Binding-site contacts:
Ligand atom C16 contacts residue LEU191 of chain 4.A at 4.1 Å (hydrophobic).
Ligand atom C30 contacts residue HEM1 of chain 4.B at 3.1 Å.
Ligand atom C18 contacts residue PHE284 of chain 4.A at 3.3 Å (hydrophobic).
Ligand atom C03 contacts residue HEM1 of chain 4.B at 3.5 Å.
Ligand atom C04 contacts residue HEM1 of chain 4.B at 3.6 Å.
Ligand atom C21 contacts residue SER99 of chain 4.A at 3.9 Å.
Ligand atom C27 contacts residue THR289 of chain 4.A at 3.6 Å.
Ligand atom C10 contacts residue ILE100 of chain 4.A at 3.5 Å (hydrophobic).
Ligand atom C30 contacts residue ALA285 of chain 4.A at 3.7 Å (hydrophobic).
Ligand atom S11 contacts residue PHE88 of chain 4.A at 3.5 Å.
Ligand atom N14 contacts residue PHE193 of chain 4.A at 3.9 Å.
Ligand atom C26 contacts residue PHE284 of chain 4.A at 3.2 Å (hydrophobic).
Ligand atom C24 contacts residue ALA285 of chain 4.A at 3.6 Å (hydrophobic).
Ligand atom C19 contacts residue PHE284 of chain 4.A at 3.5 Å (hydrophobic).
Ligand atom C20 contacts residue PHE221 of chain 4.A at 3.6 Å (hydrophobic).
Ligand atom C25 contacts residue ALA285 of chain 4.A at 3.7 Å (hydrophobic).
Ligand atom C19 contacts residue PHE221 of chain 4.A at 3.4 Å (hydrophobic).
Ligand atom N14 contacts residue PHE284 of chain 4.A at 3.7 Å.
Ligand atom C10 contacts residue PHE88 of chain 4.A at 4.0 Å (hydrophobic).
Ligand atom C03 contacts residue SER99 of chain 4.A at 4.1 Å.
Ligand atom C28 contacts residue THR289 of chain 4.A at 4.0 Å.
Ligand atom C15 contacts residue PHE284 of chain 4.A at 3.5 Å (hydrophobic).
Ligand atom C16 contacts residue PHE193 of chain 4.A at 3.5 Å (hydrophobic).
Ligand atom C17 contacts residue PHE284 of chain 4.A at 3.5 Å (hydrophobic).
Ligand atom O22 contacts residue SER99 of chain 4.A at 2.8 Å (h-bond).
Ligand atom N29 contacts residue HEM1 of chain 4.B at 2.2 Å.
Ligand atom C20 contacts residue ILE281 of chain 4.A at 4.0 Å (hydrophobic).
Ligand atom C24 contacts residue ILE281 of chain 4.A at 3.8 Å (hydrophobic).
Ligand atom C25 contacts residue PHE284 of chain 4.A at 4.0 Å (hydrophobic).
Ligand atom N23 contacts residue PHE284 of chain 4.A at 3.3 Å.
Ligand atom C28 contacts residue HEM1 of chain 4.B at 3.1 Å.
Ligand atom C16 contacts residue PHE284 of chain 4.A at 3.4 Å (hydrophobic).
Ligand atom C19 contacts residue ILE280 of chain 4.A at 4.0 Å (hydrophobic).
Ligand atom C15 contacts residue PHE193 of chain 4.A at 3.8 Å (hydrophobic).
Ligand atom C15 contacts residue PHE221 of chain 4.A at 4.0 Å (hydrophobic).
Ligand atom C17 contacts residue PHE221 of chain 4.A at 4.1 Å (hydrophobic).
Ligand atom C20 contacts residue PHE284 of chain 4.A at 3.8 Å (hydrophobic).
Ligand atom C04 contacts residue ARG85 of chain 4.A at 3.7 Å.
Ligand atom C24 contacts residue PHE284 of chain 4.A at 3.7 Å (hydrophobic).
Ligand atom C18 contacts residue PHE221 of chain 4.A at 3.7 Å (hydrophobic).

The small molecule below binds the protein below.
Small molecule (SMILES): CC(C)(C)OC(=O)NCCSC[C@@H](Nc1ccccc1)C(=O)NCc1cccnc1

Sequence of chain 4.A:
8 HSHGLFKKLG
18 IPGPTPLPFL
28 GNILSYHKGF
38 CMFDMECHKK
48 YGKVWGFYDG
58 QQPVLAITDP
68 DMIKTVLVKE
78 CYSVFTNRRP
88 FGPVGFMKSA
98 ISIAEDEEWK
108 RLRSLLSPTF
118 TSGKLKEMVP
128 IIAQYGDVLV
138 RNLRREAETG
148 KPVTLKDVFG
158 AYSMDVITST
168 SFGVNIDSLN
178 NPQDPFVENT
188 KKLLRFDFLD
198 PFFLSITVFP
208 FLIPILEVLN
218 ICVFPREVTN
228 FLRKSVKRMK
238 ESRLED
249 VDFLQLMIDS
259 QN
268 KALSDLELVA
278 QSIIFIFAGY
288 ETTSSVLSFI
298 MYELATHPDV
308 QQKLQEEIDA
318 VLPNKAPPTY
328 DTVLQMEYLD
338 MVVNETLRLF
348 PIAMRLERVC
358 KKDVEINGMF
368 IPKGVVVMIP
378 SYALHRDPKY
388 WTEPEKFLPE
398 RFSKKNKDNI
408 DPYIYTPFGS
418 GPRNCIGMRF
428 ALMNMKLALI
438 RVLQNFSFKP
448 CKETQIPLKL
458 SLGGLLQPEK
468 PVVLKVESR